Sequence of chain 1.B:
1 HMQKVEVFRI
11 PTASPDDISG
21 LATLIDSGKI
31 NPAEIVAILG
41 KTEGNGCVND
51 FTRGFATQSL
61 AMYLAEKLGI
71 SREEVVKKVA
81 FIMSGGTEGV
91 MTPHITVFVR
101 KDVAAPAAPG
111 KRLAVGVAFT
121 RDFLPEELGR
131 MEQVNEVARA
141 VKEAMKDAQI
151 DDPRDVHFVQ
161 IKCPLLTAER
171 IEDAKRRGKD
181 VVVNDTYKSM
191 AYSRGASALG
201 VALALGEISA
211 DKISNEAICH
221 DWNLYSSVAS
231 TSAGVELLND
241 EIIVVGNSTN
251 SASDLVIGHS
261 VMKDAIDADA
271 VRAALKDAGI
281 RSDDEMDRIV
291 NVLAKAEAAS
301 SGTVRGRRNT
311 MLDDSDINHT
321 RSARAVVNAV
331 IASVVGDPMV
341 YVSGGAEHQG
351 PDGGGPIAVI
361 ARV

Binding-site contacts:
Ligand atom C2 contacts residue ARG281 of chain 1.B at 4.4 Å.
Ligand atom C1 contacts residue MET286 of chain 1.B at 4.0 Å (hydrophobic).
Ligand atom C3 contacts residue LEU275 of chain 1.B at 3.8 Å (hydrophobic).
Ligand atom C2 contacts residue LEU275 of chain 1.B at 4.0 Å (hydrophobic).
Ligand atom C1 contacts residue SER282 of chain 1.B at 4.4 Å.
Ligand atom C2 contacts residue MET286 of chain 1.B at 3.7 Å (hydrophobic).
Ligand atom C3 contacts residue LYS276 of chain 1.B at 4.0 Å.
Ligand atom C3 contacts residue ILE280 of chain 1.B at 3.1 Å (hydrophobic).
Ligand atom C3 contacts residue ARG272 of chain 1.B at 3.4 Å.
Ligand atom O3 contacts residue ARG281 of chain 1.B at 3.1 Å.
Ligand atom C1 contacts residue ASP283 of chain 1.B at 4.3 Å.
Ligand atom C1 contacts residue ARG272 of chain 1.B at 4.2 Å.
Ligand atom O1 contacts residue ASP283 of chain 1.B at 3.0 Å (salt-bridge).
Ligand atom O3 contacts residue SER282 of chain 1.B at 3.8 Å.
Ligand atom C2 contacts residue SER282 of chain 1.B at 4.3 Å.
Ligand atom O1 contacts residue MET286 of chain 1.B at 3.1 Å.
Ligand atom O3 contacts residue ARG272 of chain 1.B at 4.3 Å.
Ligand atom O1 contacts residue SER282 of chain 1.B at 4.1 Å.
Ligand atom C2 contacts residue ARG272 of chain 1.B at 4.5 Å.
Ligand atom C3 contacts residue ARG281 of chain 1.B at 4.2 Å.
Ligand atom C2 contacts residue ILE280 of chain 1.B at 3.8 Å (hydrophobic).
Ligand atom O3 contacts residue LYS276 of chain 1.B at 3.4 Å (salt-bridge).
Ligand atom O3 contacts residue ILE280 of chain 1.B at 2.9 Å (h-bond).

A protein and the small-molecule ligand that binds it are described below.
Small molecule (SMILES): OCCCO